The protein below binds the small molecule below.
Small molecule (SMILES): CC(=O)N[C@H]1[C@H](O[C@H]2[C@H](O)[C@@H](NC(C)=O)CO[C@@H]2CO)O[C@H](CO)[C@@H](O)[C@@H]1O

Sequence of chain 1.C:
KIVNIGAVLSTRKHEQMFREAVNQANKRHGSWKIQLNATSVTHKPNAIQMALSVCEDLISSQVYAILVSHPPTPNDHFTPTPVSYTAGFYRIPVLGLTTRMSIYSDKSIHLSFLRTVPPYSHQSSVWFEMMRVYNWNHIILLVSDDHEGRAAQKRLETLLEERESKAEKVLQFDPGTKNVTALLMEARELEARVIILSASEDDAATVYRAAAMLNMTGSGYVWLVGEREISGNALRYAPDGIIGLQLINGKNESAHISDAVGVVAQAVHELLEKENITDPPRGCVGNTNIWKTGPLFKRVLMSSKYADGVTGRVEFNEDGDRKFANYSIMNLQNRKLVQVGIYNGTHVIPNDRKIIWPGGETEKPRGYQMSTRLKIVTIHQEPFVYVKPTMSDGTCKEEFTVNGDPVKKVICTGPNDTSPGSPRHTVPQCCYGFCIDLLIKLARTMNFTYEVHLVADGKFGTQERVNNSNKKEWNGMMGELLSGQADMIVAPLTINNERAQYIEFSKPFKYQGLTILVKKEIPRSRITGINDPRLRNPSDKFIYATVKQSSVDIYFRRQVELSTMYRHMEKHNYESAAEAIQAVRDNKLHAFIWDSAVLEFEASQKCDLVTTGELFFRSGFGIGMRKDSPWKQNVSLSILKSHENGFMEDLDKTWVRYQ

Binding-site contacts:
Ligand atom C5 contacts residue ASN368 of chain 1.C at 3.6 Å.
Ligand atom C4 contacts residue ASN368 of chain 1.C at 4.2 Å.
Ligand atom C6 contacts residue ILE373 of chain 1.C at 4.1 Å (hydrophobic).
Ligand atom C2 contacts residue ASN368 of chain 1.C at 2.5 Å.
Ligand atom C5 contacts residue HIS371 of chain 1.C at 4.1 Å.
Ligand atom C1 contacts residue ASN368 of chain 1.C at 1.4 Å.
Ligand atom O7 contacts residue ASN368 of chain 1.C at 4.4 Å.
Ligand atom C7 contacts residue ASN368 of chain 1.C at 3.5 Å.
Ligand atom C3 contacts residue THR370 of chain 1.C at 3.7 Å.
Ligand atom C2 contacts residue THR370 of chain 1.C at 4.1 Å.
Ligand atom C7 contacts residue HIS371 of chain 1.C at 4.1 Å.
Ligand atom C3 contacts residue HIS371 of chain 1.C at 3.7 Å.
Ligand atom O3 contacts residue HIS371 of chain 1.C at 4.4 Å.
Ligand atom O3 contacts residue THR370 of chain 1.C at 4.0 Å.
Ligand atom C3 contacts residue ASN368 of chain 1.C at 3.8 Å.
Ligand atom O4 contacts residue HIS371 of chain 1.C at 3.3 Å (h-bond).
Ligand atom N2 contacts residue THR370 of chain 1.C at 3.5 Å (h-bond).
Ligand atom O7 contacts residue GLY369 of chain 1.C at 4.4 Å.
Ligand atom N2 contacts residue HIS371 of chain 1.C at 3.6 Å.
Ligand atom C8 contacts residue ASN368 of chain 1.C at 3.6 Å.
Ligand atom O5 contacts residue ASN368 of chain 1.C at 2.3 Å (h-bond).
Ligand atom N2 contacts residue GLY369 of chain 1.C at 4.4 Å.
Ligand atom C7 contacts residue THR370 of chain 1.C at 4.5 Å.
Ligand atom C4 contacts residue HIS371 of chain 1.C at 3.9 Å.
Ligand atom N2 contacts residue ASN368 of chain 1.C at 2.9 Å (h-bond).
Ligand atom C8 contacts residue HIS371 of chain 1.C at 3.8 Å.